Binding-site contacts:
Ligand atom C contacts residue ASP243 of chain 29.B at 3.5 Å.
Ligand atom OE1 contacts residue GLU39 of chain 29.B at 3.1 Å (salt-bridge).
Ligand atom CA contacts residue ASP243 of chain 29.B at 3.6 Å.
Ligand atom O contacts residue GLU39 of chain 29.B at 3.0 Å (salt-bridge).
Ligand atom O contacts residue ARG35 of chain 29.B at 4.0 Å.
Ligand atom CD1 contacts residue ARG29 of chain 29.B at 3.5 Å.
Ligand atom CD1 contacts residue ARG36 of chain 29.B at 3.6 Å.
Ligand atom N contacts residue ARG35 of chain 29.B at 4.0 Å.
Ligand atom CG1 contacts residue ASP243 of chain 29.B at 3.2 Å.
Ligand atom CA contacts residue ARG29 of chain 29.B at 3.8 Å.
Ligand atom C contacts residue ARG35 of chain 29.B at 3.9 Å.
Ligand atom OE1 contacts residue ARG36 of chain 29.B at 2.9 Å (salt-bridge).
Ligand atom O contacts residue PRO43 of chain 29.B at 3.8 Å.
Ligand atom C contacts residue ARG29 of chain 29.B at 3.9 Å.
Ligand atom CD1 contacts residue LEU40 of chain 29.B at 3.6 Å (hydrophobic).
Ligand atom N contacts residue ASP243 of chain 29.B at 3.2 Å (salt-bridge).
Ligand atom CD1 contacts residue ARG35 of chain 29.B at 4.0 Å.
Ligand atom CD contacts residue GLU39 of chain 29.B at 3.2 Å.
Ligand atom CG contacts residue ARG36 of chain 29.B at 3.8 Å.
Ligand atom CG2 contacts residue ARG36 of chain 29.B at 4.1 Å.
Ligand atom N contacts residue PRO43 of chain 29.B at 4.0 Å.
Ligand atom C contacts residue ASP243 of chain 29.B at 3.8 Å.
Ligand atom N contacts residue ARG29 of chain 29.B at 4.2 Å.
Ligand atom CA contacts residue ASP243 of chain 29.B at 3.5 Å.
Ligand atom NE2 contacts residue GLU39 of chain 29.B at 2.9 Å (salt-bridge).
Ligand atom N contacts residue ASP243 of chain 29.B at 2.6 Å (salt-bridge).
Ligand atom CD contacts residue ARG36 of chain 29.B at 3.7 Å.
Ligand atom O contacts residue ARG35 of chain 29.B at 2.7 Å (salt-bridge).
Ligand atom O contacts residue ASP243 of chain 29.B at 4.1 Å.
Ligand atom CG2 contacts residue ARG35 of chain 29.B at 3.4 Å.
Ligand atom O contacts residue ILE25 of chain 29.B at 3.8 Å.
Ligand atom CG1 contacts residue ARG36 of chain 29.B at 4.0 Å.
Ligand atom CB contacts residue ASP243 of chain 29.B at 4.0 Å.
Ligand atom C contacts residue GLU39 of chain 29.B at 3.6 Å.
Ligand atom CB contacts residue ARG36 of chain 29.B at 3.4 Å.
Ligand atom CG2 contacts residue PRO43 of chain 29.B at 3.8 Å (hydrophobic).
Ligand atom O contacts residue ARG29 of chain 29.B at 3.2 Å (salt-bridge).
Ligand atom CD2 contacts residue LEU40 of chain 29.B at 4.1 Å (hydrophobic).
Ligand atom CA contacts residue ARG29 of chain 29.B at 4.1 Å.
Ligand atom OE1 contacts residue PHE37 of chain 29.B at 3.7 Å.

Sequence of chain 29.B:
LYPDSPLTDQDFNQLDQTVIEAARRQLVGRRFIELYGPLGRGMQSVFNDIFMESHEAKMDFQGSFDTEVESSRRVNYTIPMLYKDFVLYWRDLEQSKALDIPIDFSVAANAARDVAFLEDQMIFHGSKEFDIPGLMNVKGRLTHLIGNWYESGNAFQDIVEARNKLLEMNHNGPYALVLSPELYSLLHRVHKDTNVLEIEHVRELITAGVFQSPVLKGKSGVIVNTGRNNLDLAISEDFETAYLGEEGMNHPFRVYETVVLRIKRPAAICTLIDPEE

A protein and the small-molecule ligand that binds it are described below.
Small molecule (SMILES): CC[C@H](C)[C@H](NC(=O)[C@H](CC(C)C)NC(=O)[C@H](CO)NC(=O)CNC(=O)[C@@H](NC(=O)[C@@H](N)[C@@H](C)O)C(C)C)C(=O)N[C@H](C=O)CCC(N)=O